Sequence of chain 5.A:
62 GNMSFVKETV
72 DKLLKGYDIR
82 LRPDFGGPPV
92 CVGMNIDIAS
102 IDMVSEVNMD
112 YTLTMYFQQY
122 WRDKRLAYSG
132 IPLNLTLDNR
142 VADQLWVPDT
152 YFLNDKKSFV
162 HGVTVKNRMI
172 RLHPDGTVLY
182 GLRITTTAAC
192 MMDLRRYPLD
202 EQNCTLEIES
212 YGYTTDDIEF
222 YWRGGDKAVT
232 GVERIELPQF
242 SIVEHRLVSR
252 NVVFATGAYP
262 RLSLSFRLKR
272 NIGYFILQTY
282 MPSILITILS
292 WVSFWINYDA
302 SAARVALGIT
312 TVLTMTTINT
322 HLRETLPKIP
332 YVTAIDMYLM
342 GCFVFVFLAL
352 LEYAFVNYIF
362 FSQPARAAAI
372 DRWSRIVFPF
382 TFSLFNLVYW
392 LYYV

Binding-site contacts:
Ligand atom C1 contacts residue ASN135 of chain 5.A at 1.4 Å.
Ligand atom C6 contacts residue HIS174 of chain 5.A at 3.6 Å.
Ligand atom O5 contacts residue ASN135 of chain 5.A at 2.2 Å (h-bond).
Ligand atom C1 contacts residue HIS174 of chain 5.A at 3.5 Å.
Ligand atom O6 contacts residue HIS174 of chain 5.A at 3.9 Å.
Ligand atom C7 contacts residue ASN135 of chain 5.A at 3.4 Å.
Ligand atom C7 contacts residue LEU134 of chain 5.A at 4.2 Å (hydrophobic).
Ligand atom C8 contacts residue LEU134 of chain 5.A at 3.6 Å (hydrophobic).
Ligand atom C8 contacts residue PRO133 of chain 5.A at 3.3 Å (hydrophobic).
Ligand atom O7 contacts residue ASN135 of chain 5.A at 3.4 Å (h-bond).
Ligand atom N2 contacts residue ASN135 of chain 5.A at 2.9 Å (h-bond).
Ligand atom C8 contacts residue ASN135 of chain 5.A at 3.8 Å.
Ligand atom C5 contacts residue ASN135 of chain 5.A at 3.5 Å.
Ligand atom C4 contacts residue ASN135 of chain 5.A at 4.0 Å.
Ligand atom C2 contacts residue ASN135 of chain 5.A at 2.3 Å.
Ligand atom O5 contacts residue HIS174 of chain 5.A at 3.0 Å.
Ligand atom C3 contacts residue ASN135 of chain 5.A at 3.7 Å.
Ligand atom C5 contacts residue HIS174 of chain 5.A at 3.5 Å.

The protein below binds the small molecule below.
Small molecule (SMILES): CC(=O)N[C@H]1[C@H](O[C@H]2[C@H](O)[C@@H](NC(C)=O)CO[C@@H]2CO)O[C@H](CO)[C@@H](O)[C@@H]1O